Binding-site contacts:
Ligand atom OA2 contacts residue GLU259 of chain 6.A at 3.3 Å (salt-bridge).
Ligand atom OA2 contacts residue FE21 of chain 6.B at 2.1 Å.
Ligand atom CA6 contacts residue PHE186 of chain 6.A at 3.5 Å (hydrophobic).
Ligand atom CB4 contacts residue P6G1 of chain 6.F at 3.7 Å.
Ligand atom CA2 contacts residue TYR249 of chain 6.A at 3.1 Å (hydrophobic).
Ligand atom CA5 contacts residue ILE172 of chain 6.A at 3.8 Å (hydrophobic).
Ligand atom CB3 contacts residue MET174 of chain 6.A at 3.8 Å (hydrophobic).
Ligand atom CB1 contacts residue TYR249 of chain 6.A at 3.7 Å (hydrophobic).
Ligand atom CL2 contacts residue HIS240 of chain 6.A at 3.3 Å.
Ligand atom CA6 contacts residue PRO279 of chain 6.A at 3.7 Å (hydrophobic).
Ligand atom OA2 contacts residue HIS209 of chain 6.A at 2.9 Å.
Ligand atom CB1 contacts residue MET174 of chain 6.A at 3.6 Å (hydrophobic).
Ligand atom OA3 contacts residue GLU259 of chain 6.A at 3.2 Å (salt-bridge).
Ligand atom CL2 contacts residue PRO279 of chain 6.A at 3.7 Å.
Ligand atom CA5 contacts residue PHE186 of chain 6.A at 3.5 Å (hydrophobic).
Ligand atom CA5 contacts residue ASN242 of chain 6.A at 3.3 Å.
Ligand atom CL1 contacts residue VAL147 of chain 6.A at 3.4 Å.
Ligand atom CA3 contacts residue HIS240 of chain 6.A at 3.4 Å.
Ligand atom CA4 contacts residue PHE186 of chain 6.A at 3.6 Å (hydrophobic).
Ligand atom CL2 contacts residue TYR249 of chain 6.A at 3.5 Å.
Ligand atom CA3 contacts residue FE21 of chain 6.B at 3.0 Å.
Ligand atom OA3 contacts residue HIS240 of chain 6.A at 3.6 Å (h-bond).
Ligand atom CA2 contacts residue FE21 of chain 6.B at 3.0 Å.
Ligand atom CA3 contacts residue PHE186 of chain 6.A at 3.9 Å (hydrophobic).
Ligand atom CB6 contacts residue TYR249 of chain 6.A at 3.6 Å (hydrophobic).
Ligand atom CB5 contacts residue P6G1 of chain 6.F at 3.8 Å.
Ligand atom CA4 contacts residue HIS240 of chain 6.A at 3.5 Å.
Ligand atom CB3 contacts residue PHE201 of chain 6.A at 3.7 Å (hydrophobic).
Ligand atom OA3 contacts residue HIS145 of chain 6.A at 3.4 Å.
Ligand atom CA5 contacts residue HIS240 of chain 6.A at 3.4 Å.
Ligand atom CA1 contacts residue TYR249 of chain 6.A at 3.6 Å (hydrophobic).
Ligand atom CB2 contacts residue MET174 of chain 6.A at 3.5 Å (hydrophobic).
Ligand atom CA2 contacts residue HIS240 of chain 6.A at 3.5 Å.
Ligand atom OA2 contacts residue TYR249 of chain 6.A at 2.7 Å (h-bond).
Ligand atom OA3 contacts residue FE21 of chain 6.B at 2.3 Å.
Ligand atom CA4 contacts residue ASN242 of chain 6.A at 3.3 Å.
Ligand atom CA6 contacts residue HIS240 of chain 6.A at 3.7 Å.
Ligand atom CL1 contacts residue PHE186 of chain 6.A at 3.8 Å.
Ligand atom OA3 contacts residue HIS194 of chain 6.A at 3.3 Å (h-bond).
Ligand atom CA1 contacts residue HIS240 of chain 6.A at 3.7 Å.

Sequence of chain 6.A:
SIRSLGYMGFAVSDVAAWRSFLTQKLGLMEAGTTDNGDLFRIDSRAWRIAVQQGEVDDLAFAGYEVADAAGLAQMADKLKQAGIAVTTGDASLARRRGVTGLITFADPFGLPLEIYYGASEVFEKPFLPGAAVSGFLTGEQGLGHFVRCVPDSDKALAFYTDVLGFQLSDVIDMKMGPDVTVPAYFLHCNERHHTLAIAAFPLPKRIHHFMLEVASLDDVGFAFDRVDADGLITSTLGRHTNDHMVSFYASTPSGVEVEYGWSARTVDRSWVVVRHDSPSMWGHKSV

This protein binds this small molecule.
Small molecule (SMILES): Oc1cccc(-c2c(Cl)cccc2Cl)c1O